Sequence of chain 1.B:
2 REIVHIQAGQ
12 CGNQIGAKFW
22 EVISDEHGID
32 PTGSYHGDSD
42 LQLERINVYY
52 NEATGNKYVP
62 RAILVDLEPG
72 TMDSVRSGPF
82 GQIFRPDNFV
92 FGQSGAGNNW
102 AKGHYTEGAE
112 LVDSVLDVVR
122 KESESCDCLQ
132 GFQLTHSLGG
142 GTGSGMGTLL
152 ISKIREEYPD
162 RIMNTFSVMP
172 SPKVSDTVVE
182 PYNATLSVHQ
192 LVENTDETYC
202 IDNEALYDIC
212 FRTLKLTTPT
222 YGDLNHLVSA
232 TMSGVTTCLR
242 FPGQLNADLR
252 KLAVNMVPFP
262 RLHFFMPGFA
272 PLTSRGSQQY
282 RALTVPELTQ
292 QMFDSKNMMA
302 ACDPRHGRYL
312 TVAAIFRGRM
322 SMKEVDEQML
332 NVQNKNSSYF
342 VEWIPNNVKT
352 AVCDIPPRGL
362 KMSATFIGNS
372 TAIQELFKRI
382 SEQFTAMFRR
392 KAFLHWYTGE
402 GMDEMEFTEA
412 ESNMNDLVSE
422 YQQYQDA

Binding-site contacts:
Ligand atom N17 contacts residue ASN165 of chain 1.B at 3.1 Å (h-bond).
Ligand atom C01 contacts residue LEU253 of chain 1.B at 3.8 Å (hydrophobic).
Ligand atom N07 contacts residue VAL236 of chain 1.B at 3.3 Å (h-bond).
Ligand atom C20 contacts residue ALA352 of chain 1.B at 3.8 Å (hydrophobic).
Ligand atom C12 contacts residue LEU250 of chain 1.B at 3.5 Å (hydrophobic).
Ligand atom S15 contacts residue THR237 of chain 1.B at 3.6 Å.
Ligand atom C14 contacts residue VAL236 of chain 1.B at 3.6 Å (hydrophobic).
Ligand atom C06 contacts residue ALA314 of chain 1.B at 3.5 Å (hydrophobic).
Ligand atom N11 contacts residue GLU198 of chain 1.B at 3.1 Å (salt-bridge).
Ligand atom N07 contacts residue LEU253 of chain 1.B at 3.6 Å.
Ligand atom N07 contacts residue TYR200 of chain 1.B at 3.7 Å.
Ligand atom N11 contacts residue TYR200 of chain 1.B at 3.4 Å (h-bond).
Ligand atom C08 contacts residue TYR200 of chain 1.B at 3.0 Å (hydrophobic).
Ligand atom C16 contacts residue GLN134 of chain 1.B at 3.2 Å.
Ligand atom C14 contacts residue LEU240 of chain 1.B at 3.2 Å (hydrophobic).
Ligand atom C16 contacts residue PHE167 of chain 1.B at 3.5 Å (hydrophobic).
Ligand atom C20 contacts residue THR351 of chain 1.B at 3.6 Å.
Ligand atom C01 contacts residue ALA314 of chain 1.B at 3.6 Å (hydrophobic).
Ligand atom C05 contacts residue LEU253 of chain 1.B at 3.8 Å (hydrophobic).
Ligand atom N11 contacts residue ASN165 of chain 1.B at 3.8 Å.
Ligand atom O09 contacts residue LEU253 of chain 1.B at 3.6 Å.
Ligand atom C10 contacts residue TYR200 of chain 1.B at 3.2 Å (hydrophobic).
Ligand atom C13 contacts residue LEU240 of chain 1.B at 3.7 Å (hydrophobic).
Ligand atom C02 contacts residue LEU253 of chain 1.B at 3.8 Å (hydrophobic).
Ligand atom C21 contacts residue ALA314 of chain 1.B at 3.7 Å (hydrophobic).
Ligand atom S15 contacts residue GLN134 of chain 1.B at 3.1 Å (h-bond).
Ligand atom C04 contacts residue LEU253 of chain 1.B at 3.7 Å (hydrophobic).
Ligand atom C13 contacts residue LEU250 of chain 1.B at 3.7 Å (hydrophobic).
Ligand atom C12 contacts residue ASN165 of chain 1.B at 3.7 Å.
Ligand atom O09 contacts residue TYR200 of chain 1.B at 3.0 Å (h-bond).
Ligand atom C02 contacts residue ILE316 of chain 1.B at 3.7 Å (hydrophobic).
Ligand atom N18 contacts residue ALA314 of chain 1.B at 3.4 Å.
Ligand atom C22 contacts residue THR179 of chain 1.A at 3.7 Å.
Ligand atom C04 contacts residue ILE368 of chain 1.B at 3.8 Å (hydrophobic).
Ligand atom C20 contacts residue THR179 of chain 1.A at 3.7 Å.
Ligand atom S15 contacts residue TYR50 of chain 1.B at 3.2 Å (h-bond).
Ligand atom N11 contacts residue LEU250 of chain 1.B at 3.7 Å.
Ligand atom C08 contacts residue LEU253 of chain 1.B at 3.6 Å (hydrophobic).
Ligand atom O09 contacts residue GLU198 of chain 1.B at 3.1 Å (salt-bridge).
Ligand atom C03 contacts residue LEU253 of chain 1.B at 3.7 Å (hydrophobic).

Sequence of chain 1.A:
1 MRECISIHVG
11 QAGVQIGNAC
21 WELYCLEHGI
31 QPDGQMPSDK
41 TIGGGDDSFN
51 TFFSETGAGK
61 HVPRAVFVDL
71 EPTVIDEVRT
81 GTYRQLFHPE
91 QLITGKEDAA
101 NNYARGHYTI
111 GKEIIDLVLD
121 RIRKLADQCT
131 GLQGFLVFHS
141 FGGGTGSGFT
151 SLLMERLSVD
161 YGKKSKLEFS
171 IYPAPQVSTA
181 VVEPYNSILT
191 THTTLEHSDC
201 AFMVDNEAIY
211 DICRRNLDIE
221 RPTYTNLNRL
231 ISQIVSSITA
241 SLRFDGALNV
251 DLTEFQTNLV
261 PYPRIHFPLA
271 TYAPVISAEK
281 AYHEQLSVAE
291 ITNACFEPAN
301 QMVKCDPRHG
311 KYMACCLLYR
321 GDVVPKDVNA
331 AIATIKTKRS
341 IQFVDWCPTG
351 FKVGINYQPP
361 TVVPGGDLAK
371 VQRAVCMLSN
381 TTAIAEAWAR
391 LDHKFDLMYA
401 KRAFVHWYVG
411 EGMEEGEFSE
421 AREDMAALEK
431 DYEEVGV

The protein below binds the small molecule below.
Small molecule (SMILES): CCN(CC)c1ccc(NC(=O)c2cc3scnc3[nH]2)cc1